Binding-site contacts:
Ligand atom C4 contacts residue GLY148 of chain 1.A at 3.7 Å.
Ligand atom N3 contacts residue PRO97 of chain 1.A at 3.8 Å.
Ligand atom N2 contacts residue LEU95 of chain 1.A at 3.6 Å.
Ligand atom O1 contacts residue PRO97 of chain 1.A at 3.6 Å.
Ligand atom N1 contacts residue SER140 of chain 1.A at 3.6 Å.
Ligand atom N contacts residue TYR144 of chain 1.A at 2.9 Å (h-bond).
Ligand atom O1 contacts residue LEU146 of chain 1.A at 2.9 Å (h-bond).
Ligand atom O contacts residue SER96 of chain 1.A at 3.2 Å (h-bond).
Ligand atom C4 contacts residue LEU146 of chain 1.A at 3.7 Å (hydrophobic).
Ligand atom C5 contacts residue GLY148 of chain 1.A at 3.9 Å.
Ligand atom C1 contacts residue PRO97 of chain 1.A at 3.6 Å (hydrophobic).
Ligand atom O contacts residue PRO152 of chain 1.A at 3.6 Å.
Ligand atom O1 contacts residue VAL145 of chain 1.A at 3.7 Å.
Ligand atom C5 contacts residue THR147 of chain 1.A at 3.7 Å.
Ligand atom C2 contacts residue PRO97 of chain 1.A at 3.6 Å (hydrophobic).
Ligand atom N contacts residue SER140 of chain 1.A at 4.0 Å.
Ligand atom O1 contacts residue TYR144 of chain 1.A at 3.5 Å (h-bond).
Ligand atom C7 contacts residue LEU146 of chain 1.A at 4.0 Å (hydrophobic).
Ligand atom C5 contacts residue TYR123 of chain 1.A at 3.4 Å (hydrophobic).
Ligand atom C5 contacts residue LEU146 of chain 1.A at 3.4 Å (hydrophobic).
Ligand atom N4 contacts residue TYR123 of chain 1.A at 3.0 Å (h-bond).
Ligand atom C1 contacts residue PRO152 of chain 1.A at 3.9 Å (hydrophobic).
Ligand atom C contacts residue SER96 of chain 1.A at 4.1 Å.
Ligand atom N1 contacts residue PRO152 of chain 1.A at 4.1 Å.
Ligand atom C1 contacts residue SER96 of chain 1.A at 4.1 Å.
Ligand atom O contacts residue LEU95 of chain 1.A at 3.5 Å.
Ligand atom C3 contacts residue LEU146 of chain 1.A at 3.3 Å (hydrophobic).
Ligand atom C6 contacts residue LEU146 of chain 1.A at 3.7 Å (hydrophobic).
Ligand atom N1 contacts residue ILE141 of chain 1.A at 3.2 Å (h-bond).
Ligand atom O contacts residue ILE141 of chain 1.A at 4.0 Å.
Ligand atom N2 contacts residue PRO152 of chain 1.A at 3.5 Å.
Ligand atom C2 contacts residue LEU146 of chain 1.A at 4.0 Å (hydrophobic).
Ligand atom N1 contacts residue SER96 of chain 1.A at 3.8 Å.
Ligand atom C6 contacts residue VAL145 of chain 1.A at 4.1 Å (hydrophobic).
Ligand atom N2 contacts residue SER96 of chain 1.A at 3.5 Å.
Ligand atom N contacts residue GLY142 of chain 1.A at 3.2 Å (h-bond).
Ligand atom N contacts residue PRO97 of chain 1.A at 3.8 Å.
Ligand atom C7 contacts residue PRO97 of chain 1.A at 3.9 Å (hydrophobic).
Ligand atom N2 contacts residue PRO97 of chain 1.A at 4.0 Å.
Ligand atom C contacts residue PRO97 of chain 1.A at 3.9 Å (hydrophobic).

This small molecule binds to this protein.
Small molecule (SMILES): Nc1nonc1C(=O)NC1CCNCC1

Sequence of chain 1.A:
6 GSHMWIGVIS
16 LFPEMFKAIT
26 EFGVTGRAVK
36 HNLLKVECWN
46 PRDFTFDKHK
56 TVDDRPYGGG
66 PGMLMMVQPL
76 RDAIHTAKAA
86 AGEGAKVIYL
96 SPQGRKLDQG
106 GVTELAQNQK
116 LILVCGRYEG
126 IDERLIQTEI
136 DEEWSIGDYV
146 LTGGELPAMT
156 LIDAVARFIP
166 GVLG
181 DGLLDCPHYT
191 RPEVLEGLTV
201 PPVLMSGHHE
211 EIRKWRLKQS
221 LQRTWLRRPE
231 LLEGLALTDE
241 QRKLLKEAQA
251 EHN